Binding-site contacts:
Ligand atom C5 contacts residue ASN206 of chain 1.B at 3.3 Å.
Ligand atom C7 contacts residue ASN206 of chain 1.B at 3.7 Å.
Ligand atom O5 contacts residue ASN206 of chain 1.B at 2.7 Å (h-bond).
Ligand atom C8 contacts residue ASN277 of chain 1.B at 3.4 Å.
Ligand atom N2 contacts residue ASN206 of chain 1.B at 3.2 Å (h-bond).
Ligand atom C8 contacts residue ASN206 of chain 1.B at 3.1 Å.
Ligand atom C7 contacts residue ASN277 of chain 1.B at 4.3 Å.
Ligand atom C4 contacts residue ASN206 of chain 1.B at 3.5 Å.
Ligand atom C6 contacts residue ASN206 of chain 1.B at 3.4 Å.
Ligand atom O7 contacts residue ASN277 of chain 1.B at 4.4 Å.
Ligand atom C2 contacts residue ASN206 of chain 1.B at 2.3 Å.
Ligand atom C6 contacts residue THR204 of chain 1.B at 4.1 Å.
Ligand atom C1 contacts residue ASN206 of chain 1.B at 1.4 Å.
Ligand atom C8 contacts residue ASP278 of chain 1.B at 4.4 Å.
Ligand atom C3 contacts residue ASN206 of chain 1.B at 3.5 Å.

The protein below binds the small molecule below.
Small molecule (SMILES): CC(=O)N[C@@H]1[C@@H](O)[C@H](O)[C@@H](CO)O[C@H]1O

Sequence of chain 1.B:
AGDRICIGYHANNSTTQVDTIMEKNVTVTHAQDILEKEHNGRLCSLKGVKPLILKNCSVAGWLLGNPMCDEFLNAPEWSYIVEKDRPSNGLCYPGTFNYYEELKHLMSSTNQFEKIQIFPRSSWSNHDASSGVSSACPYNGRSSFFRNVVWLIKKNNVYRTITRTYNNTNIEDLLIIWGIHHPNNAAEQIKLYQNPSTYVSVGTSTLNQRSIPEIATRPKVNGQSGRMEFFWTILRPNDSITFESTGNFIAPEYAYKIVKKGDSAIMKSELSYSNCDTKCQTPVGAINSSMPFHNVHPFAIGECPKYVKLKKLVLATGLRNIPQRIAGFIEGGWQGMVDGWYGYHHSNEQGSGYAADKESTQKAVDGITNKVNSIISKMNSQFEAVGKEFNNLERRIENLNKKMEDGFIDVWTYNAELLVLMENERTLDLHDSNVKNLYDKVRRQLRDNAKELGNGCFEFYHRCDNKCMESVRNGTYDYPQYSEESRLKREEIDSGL